Sequence of chain 1.A:
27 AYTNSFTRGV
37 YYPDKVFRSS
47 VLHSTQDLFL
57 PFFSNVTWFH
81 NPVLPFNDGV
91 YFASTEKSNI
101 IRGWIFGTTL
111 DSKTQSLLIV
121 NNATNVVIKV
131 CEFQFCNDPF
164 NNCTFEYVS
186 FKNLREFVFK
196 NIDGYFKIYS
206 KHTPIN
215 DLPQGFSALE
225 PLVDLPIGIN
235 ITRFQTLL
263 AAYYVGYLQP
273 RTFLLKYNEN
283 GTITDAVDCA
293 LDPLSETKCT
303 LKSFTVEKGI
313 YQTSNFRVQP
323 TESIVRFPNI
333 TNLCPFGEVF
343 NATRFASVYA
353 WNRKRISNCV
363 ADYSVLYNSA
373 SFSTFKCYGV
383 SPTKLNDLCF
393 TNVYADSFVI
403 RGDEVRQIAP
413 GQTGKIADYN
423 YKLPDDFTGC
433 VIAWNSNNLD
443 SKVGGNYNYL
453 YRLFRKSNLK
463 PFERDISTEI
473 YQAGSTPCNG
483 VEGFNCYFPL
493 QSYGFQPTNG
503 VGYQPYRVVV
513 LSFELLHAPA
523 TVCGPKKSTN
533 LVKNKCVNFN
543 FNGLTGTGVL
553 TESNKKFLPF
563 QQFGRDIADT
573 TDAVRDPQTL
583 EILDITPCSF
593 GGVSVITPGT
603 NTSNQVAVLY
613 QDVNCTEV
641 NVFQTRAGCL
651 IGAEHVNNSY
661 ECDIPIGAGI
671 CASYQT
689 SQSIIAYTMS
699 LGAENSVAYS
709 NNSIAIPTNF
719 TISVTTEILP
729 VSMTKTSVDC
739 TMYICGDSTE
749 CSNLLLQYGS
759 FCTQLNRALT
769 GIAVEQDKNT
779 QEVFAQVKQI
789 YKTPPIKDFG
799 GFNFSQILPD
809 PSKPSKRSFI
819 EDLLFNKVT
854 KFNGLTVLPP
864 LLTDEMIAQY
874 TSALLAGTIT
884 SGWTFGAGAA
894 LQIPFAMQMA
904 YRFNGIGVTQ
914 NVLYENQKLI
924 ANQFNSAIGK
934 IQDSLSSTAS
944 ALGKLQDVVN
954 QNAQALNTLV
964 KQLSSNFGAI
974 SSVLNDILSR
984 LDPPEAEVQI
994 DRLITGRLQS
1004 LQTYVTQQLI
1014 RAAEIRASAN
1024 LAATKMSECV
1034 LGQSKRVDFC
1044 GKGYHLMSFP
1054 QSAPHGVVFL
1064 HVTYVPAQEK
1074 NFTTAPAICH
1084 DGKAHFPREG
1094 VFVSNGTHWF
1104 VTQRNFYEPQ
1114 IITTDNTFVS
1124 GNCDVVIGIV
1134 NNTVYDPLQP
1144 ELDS

The protein below binds the small molecule below.
Small molecule (SMILES): CC(=O)N[C@H]1[C@H](O[C@H]2[C@H](O)[C@@H](NC(C)=O)CO[C@@H]2CO)O[C@H](CO)[C@@H](O)[C@@H]1O

Binding-site contacts:
Ligand atom O3 contacts residue ASN717 of chain 1.A at 3.9 Å.
Ligand atom O5 contacts residue PHE718 of chain 1.A at 3.8 Å.
Ligand atom O7 contacts residue LEU922 of chain 1.A at 3.5 Å.
Ligand atom C6 contacts residue PHE718 of chain 1.A at 4.2 Å (hydrophobic).
Ligand atom O5 contacts residue GLN926 of chain 1.A at 3.5 Å (h-bond).
Ligand atom C5 contacts residue GLN926 of chain 1.A at 3.5 Å.
Ligand atom O4 contacts residue LEU922 of chain 1.A at 3.4 Å.
Ligand atom C7 contacts residue GLN926 of chain 1.A at 4.2 Å.
Ligand atom C5 contacts residue LEU922 of chain 1.A at 4.4 Å (hydrophobic).
Ligand atom O7 contacts residue GLN926 of chain 1.A at 3.7 Å.
Ligand atom C8 contacts residue GLN926 of chain 1.A at 3.9 Å.
Ligand atom C5 contacts residue ASN717 of chain 1.A at 3.5 Å.
Ligand atom C2 contacts residue LEU922 of chain 1.A at 4.0 Å (hydrophobic).
Ligand atom C4 contacts residue ASN717 of chain 1.A at 4.1 Å.
Ligand atom O5 contacts residue LEU922 of chain 1.A at 3.9 Å.
Ligand atom O5 contacts residue ASN717 of chain 1.A at 2.4 Å (h-bond).
Ligand atom C7 contacts residue LEU922 of chain 1.A at 4.1 Å (hydrophobic).
Ligand atom C2 contacts residue ASN717 of chain 1.A at 2.5 Å.
Ligand atom C3 contacts residue ASN717 of chain 1.A at 3.6 Å.
Ligand atom C8 contacts residue LEU922 of chain 1.A at 4.1 Å (hydrophobic).
Ligand atom C1 contacts residue LEU922 of chain 1.A at 4.1 Å (hydrophobic).
Ligand atom C3 contacts residue GLN1071 of chain 1.A at 3.9 Å.
Ligand atom C2 contacts residue GLN1071 of chain 1.A at 3.7 Å.
Ligand atom C6 contacts residue ASN717 of chain 1.A at 3.7 Å.
Ligand atom C5 contacts residue PHE718 of chain 1.A at 4.4 Å (hydrophobic).
Ligand atom O7 contacts residue ASN925 of chain 1.A at 4.5 Å.
Ligand atom C6 contacts residue GLN926 of chain 1.A at 4.0 Å.
Ligand atom C1 contacts residue ASN717 of chain 1.A at 1.4 Å.
Ligand atom O7 contacts residue ASN717 of chain 1.A at 3.7 Å.
Ligand atom C7 contacts residue ASN717 of chain 1.A at 3.9 Å.
Ligand atom O3 contacts residue GLN1071 of chain 1.A at 2.9 Å (h-bond).
Ligand atom C6 contacts residue GLN1071 of chain 1.A at 4.4 Å.
Ligand atom C1 contacts residue GLN1071 of chain 1.A at 3.9 Å.
Ligand atom N2 contacts residue ASN717 of chain 1.A at 3.5 Å (h-bond).